Sequence of chain 1.B:
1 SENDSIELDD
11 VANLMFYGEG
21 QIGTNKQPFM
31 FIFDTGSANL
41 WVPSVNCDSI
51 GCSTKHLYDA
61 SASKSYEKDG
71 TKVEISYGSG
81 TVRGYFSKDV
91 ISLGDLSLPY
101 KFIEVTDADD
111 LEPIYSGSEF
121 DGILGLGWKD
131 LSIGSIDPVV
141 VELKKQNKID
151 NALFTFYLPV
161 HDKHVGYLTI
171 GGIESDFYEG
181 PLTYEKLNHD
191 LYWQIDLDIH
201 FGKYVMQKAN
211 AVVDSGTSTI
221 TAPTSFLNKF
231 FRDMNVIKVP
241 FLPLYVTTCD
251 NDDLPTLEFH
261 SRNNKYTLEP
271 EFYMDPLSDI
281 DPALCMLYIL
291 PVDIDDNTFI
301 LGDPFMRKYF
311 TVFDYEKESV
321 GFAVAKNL

This small molecule binds to this protein.
Small molecule (SMILES): CC(C)CC(=O)N[C@H](C(=O)N[C@H](C(=O)N[C@@H](CC(C)C)[C@@H](O)CC(=O)N[C@@H](C)C(=O)N[C@@H](CC(C)C)[C@@H](O)CC(=O)O)C(C)C)C(C)C

Binding-site contacts:
Ligand atom CA contacts residue SER79 of chain 1.B at 3.3 Å.
Ligand atom OH contacts residue ASP214 of chain 1.B at 2.4 Å (salt-bridge).
Ligand atom O contacts residue THR217 of chain 1.B at 3.4 Å.
Ligand atom OH contacts residue ASP34 of chain 1.B at 2.8 Å (salt-bridge).
Ligand atom N contacts residue GLY216 of chain 1.B at 3.2 Å (h-bond).
Ligand atom CG2 contacts residue LEU290 of chain 1.B at 3.3 Å (hydrophobic).
Ligand atom CA contacts residue SER76 of chain 1.B at 3.1 Å.
Ligand atom O contacts residue SER79 of chain 1.B at 3.1 Å (h-bond).
Ligand atom N contacts residue SER218 of chain 1.B at 3.6 Å.
Ligand atom O contacts residue GLY78 of chain 1.B at 3.1 Å (h-bond).
Ligand atom CA contacts residue TYR77 of chain 1.B at 3.6 Å (hydrophobic).
Ligand atom CH contacts residue ASP214 of chain 1.B at 3.6 Å.
Ligand atom C contacts residue SER79 of chain 1.B at 3.6 Å.
Ligand atom N contacts residue SER76 of chain 1.B at 2.6 Å (h-bond).
Ligand atom N contacts residue TYR77 of chain 1.B at 3.7 Å.
Ligand atom CH contacts residue ASP34 of chain 1.B at 3.0 Å.
Ligand atom CG2 contacts residue ILE114 of chain 1.B at 3.7 Å (hydrophobic).
Ligand atom CG2 contacts residue MET15 of chain 1.B at 3.4 Å (hydrophobic).
Ligand atom CD1 contacts residue ASP109 of chain 1.A at 3.3 Å.
Ligand atom O contacts residue SER218 of chain 1.B at 3.2 Å (h-bond).
Ligand atom CD2 contacts residue ILE123 of chain 1.B at 3.4 Å (hydrophobic).
Ligand atom CB contacts residue GLY216 of chain 1.B at 2.9 Å.
Ligand atom O contacts residue TYR192 of chain 1.B at 3.3 Å (h-bond).
Ligand atom CB contacts residue ASP34 of chain 1.B at 3.3 Å.
Ligand atom CM contacts residue ASP214 of chain 1.B at 3.6 Å.
Ligand atom CB contacts residue SER76 of chain 1.B at 3.6 Å.
Ligand atom O contacts residue GLY78 of chain 1.B at 2.9 Å (h-bond).
Ligand atom O contacts residue TYR77 of chain 1.B at 3.4 Å.
Ligand atom CG contacts residue ASP34 of chain 1.B at 3.4 Å.
Ligand atom C contacts residue SER76 of chain 1.B at 3.2 Å.
Ligand atom CG contacts residue ILE123 of chain 1.B at 3.6 Å (hydrophobic).
Ligand atom CD1 contacts residue TYR77 of chain 1.B at 3.7 Å (hydrophobic).
Ligand atom N contacts residue THR217 of chain 1.B at 3.7 Å.
Ligand atom N contacts residue GLY36 of chain 1.B at 3.3 Å (h-bond).
Ligand atom OH contacts residue GLY216 of chain 1.B at 3.4 Å.
Ligand atom O contacts residue GLY216 of chain 1.B at 3.7 Å.
Ligand atom N contacts residue SER79 of chain 1.B at 2.9 Å (h-bond).
Ligand atom CA contacts residue ASP34 of chain 1.B at 3.7 Å.
Ligand atom CA contacts residue GLY216 of chain 1.B at 3.6 Å.
Ligand atom CG1 contacts residue TYR288 of chain 1.B at 2.9 Å (hydrophobic).

Sequence of chain 1.A:
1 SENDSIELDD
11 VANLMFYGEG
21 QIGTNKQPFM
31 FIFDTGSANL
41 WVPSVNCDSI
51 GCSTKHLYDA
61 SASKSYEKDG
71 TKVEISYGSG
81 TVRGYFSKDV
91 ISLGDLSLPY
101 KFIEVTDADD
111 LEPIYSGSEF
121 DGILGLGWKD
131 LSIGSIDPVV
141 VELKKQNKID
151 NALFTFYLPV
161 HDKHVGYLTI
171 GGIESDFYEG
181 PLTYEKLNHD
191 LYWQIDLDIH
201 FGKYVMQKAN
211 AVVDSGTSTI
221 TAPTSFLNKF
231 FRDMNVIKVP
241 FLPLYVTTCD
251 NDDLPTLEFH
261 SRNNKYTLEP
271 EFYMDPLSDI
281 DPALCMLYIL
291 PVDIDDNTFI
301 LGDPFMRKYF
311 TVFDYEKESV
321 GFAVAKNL